Binding-site contacts:
Ligand atom C4 contacts residue ASN12 of chain 1.A at 4.2 Å.
Ligand atom O1 contacts residue LEU13 of chain 1.A at 3.5 Å.
Ligand atom C1 contacts residue ASN12 of chain 1.A at 3.2 Å.
Ligand atom C5 contacts residue ASN12 of chain 1.A at 2.8 Å.
Ligand atom C6 contacts residue ARG11 of chain 1.A at 3.8 Å.
Ligand atom O7 contacts residue SER14 of chain 1.A at 4.4 Å.
Ligand atom O1 contacts residue ASN12 of chain 1.A at 3.4 Å (h-bond).
Ligand atom C6 contacts residue ASN12 of chain 1.A at 3.1 Å.
Ligand atom C5 contacts residue ARG11 of chain 1.A at 4.5 Å.
Ligand atom O6 contacts residue ASN12 of chain 1.A at 4.0 Å.
Ligand atom O7 contacts residue PRO15 of chain 1.A at 3.8 Å.
Ligand atom C2 contacts residue ASN12 of chain 1.A at 4.5 Å.
Ligand atom C1 contacts residue SER14 of chain 1.A at 4.4 Å.
Ligand atom O5 contacts residue ASN12 of chain 1.A at 2.7 Å (h-bond).
Ligand atom O1 contacts residue SER14 of chain 1.A at 3.2 Å (h-bond).
Ligand atom O5 contacts residue ARG11 of chain 1.A at 3.9 Å.

Sequence of chain 1.A:
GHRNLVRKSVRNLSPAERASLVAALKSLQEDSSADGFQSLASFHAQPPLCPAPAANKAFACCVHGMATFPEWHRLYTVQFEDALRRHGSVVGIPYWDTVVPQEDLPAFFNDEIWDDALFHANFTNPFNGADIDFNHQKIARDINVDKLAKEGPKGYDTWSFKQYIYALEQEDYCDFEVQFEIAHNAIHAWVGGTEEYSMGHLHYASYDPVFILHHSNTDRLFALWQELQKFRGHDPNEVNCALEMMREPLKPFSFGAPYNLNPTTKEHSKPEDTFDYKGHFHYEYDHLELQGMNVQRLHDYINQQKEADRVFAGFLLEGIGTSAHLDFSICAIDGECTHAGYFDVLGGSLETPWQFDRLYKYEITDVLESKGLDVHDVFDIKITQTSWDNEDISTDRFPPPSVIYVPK

A protein and the small-molecule ligand that binds it are described below.
Small molecule (SMILES): CC(=O)N[C@@H]1[C@@H](O)[C@H](O)[C@@H](CO)O[C@H]1O